Binding-site contacts:
Ligand atom C7 contacts residue SER272 of chain 1.D at 3.8 Å.
Ligand atom N2 contacts residue SER272 of chain 1.D at 4.1 Å.
Ligand atom C2 contacts residue ASN273 of chain 1.D at 2.3 Å.
Ligand atom O3 contacts residue GLU147 of chain 1.D at 3.9 Å.
Ligand atom C7 contacts residue SER271 of chain 1.D at 4.1 Å.
Ligand atom O7 contacts residue ASN273 of chain 1.D at 3.4 Å (h-bond).
Ligand atom N2 contacts residue ASN273 of chain 1.D at 2.7 Å (h-bond).
Ligand atom C1 contacts residue ASN273 of chain 1.D at 1.4 Å.
Ligand atom O3 contacts residue ARG269 of chain 1.D at 4.4 Å.
Ligand atom C8 contacts residue GLU147 of chain 1.D at 4.1 Å.
Ligand atom C4 contacts residue ASN273 of chain 1.D at 4.1 Å.
Ligand atom C2 contacts residue GLU147 of chain 1.D at 4.2 Å.
Ligand atom C7 contacts residue GLU147 of chain 1.D at 4.2 Å.
Ligand atom C7 contacts residue ASN273 of chain 1.D at 3.3 Å.
Ligand atom O7 contacts residue SER272 of chain 1.D at 3.9 Å.
Ligand atom C8 contacts residue SER272 of chain 1.D at 3.5 Å.
Ligand atom C7 contacts residue ARG269 of chain 1.D at 3.2 Å.
Ligand atom N2 contacts residue GLU147 of chain 1.D at 3.4 Å (salt-bridge).
Ligand atom C5 contacts residue ASN273 of chain 1.D at 3.6 Å.
Ligand atom O7 contacts residue SER271 of chain 1.D at 4.1 Å.
Ligand atom C3 contacts residue ASN273 of chain 1.D at 3.6 Å.
Ligand atom C8 contacts residue SER271 of chain 1.D at 3.1 Å.
Ligand atom O5 contacts residue ASN273 of chain 1.D at 2.4 Å (h-bond).
Ligand atom O7 contacts residue ARG269 of chain 1.D at 2.7 Å (salt-bridge).
Ligand atom C3 contacts residue GLU147 of chain 1.D at 3.9 Å.
Ligand atom N2 contacts residue ARG269 of chain 1.D at 4.3 Å.
Ligand atom C8 contacts residue ARG269 of chain 1.D at 3.4 Å.
Ligand atom O7 contacts residue NAG1 of chain 1.Z at 3.6 Å.

Sequence of chain 1.D:
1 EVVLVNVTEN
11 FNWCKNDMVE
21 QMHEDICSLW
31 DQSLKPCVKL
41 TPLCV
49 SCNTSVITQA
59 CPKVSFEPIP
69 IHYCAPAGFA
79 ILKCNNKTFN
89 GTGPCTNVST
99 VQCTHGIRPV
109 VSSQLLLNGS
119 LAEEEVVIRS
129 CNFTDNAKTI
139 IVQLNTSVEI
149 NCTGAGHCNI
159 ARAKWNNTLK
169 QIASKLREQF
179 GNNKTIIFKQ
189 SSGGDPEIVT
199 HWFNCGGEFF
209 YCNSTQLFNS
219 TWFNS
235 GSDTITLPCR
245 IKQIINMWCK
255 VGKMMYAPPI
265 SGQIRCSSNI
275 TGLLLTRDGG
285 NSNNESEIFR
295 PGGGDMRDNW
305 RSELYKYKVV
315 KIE

This small molecule binds to this protein.
Small molecule (SMILES): CC(=O)N[C@@H]1[C@@H](O)[C@H](O)[C@@H](CO)O[C@H]1O